Sequence of chain 1.A:
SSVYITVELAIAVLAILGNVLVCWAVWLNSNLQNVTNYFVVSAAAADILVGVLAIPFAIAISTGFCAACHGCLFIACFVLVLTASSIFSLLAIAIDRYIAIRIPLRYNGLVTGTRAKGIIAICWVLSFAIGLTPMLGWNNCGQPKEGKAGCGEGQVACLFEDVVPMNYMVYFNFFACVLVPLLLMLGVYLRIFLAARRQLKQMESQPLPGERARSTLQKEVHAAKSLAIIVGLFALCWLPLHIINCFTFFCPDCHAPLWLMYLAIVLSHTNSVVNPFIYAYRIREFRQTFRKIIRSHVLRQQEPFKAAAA

The protein below binds the small molecule below.
Small molecule (SMILES): CCNC(=O)[C@H]1O[C@@H](n2cnc3c(N)nc(NCCc4ccc(CCC(=O)O)cc4)nc32)[C@H](O)[C@@H]1O

Binding-site contacts:
Ligand atom N6 contacts residue ILE274 of chain 1.A at 3.5 Å.
Ligand atom C10 contacts residue PHE168 of chain 1.A at 3.6 Å (hydrophobic).
Ligand atom O2 contacts residue LEU85 of chain 1.A at 3.4 Å.
Ligand atom C7 contacts residue SER277 of chain 1.A at 3.6 Å.
Ligand atom C21 contacts residue LEU267 of chain 1.A at 3.5 Å (hydrophobic).
Ligand atom C8 contacts residue LEU249 of chain 1.A at 3.7 Å (hydrophobic).
Ligand atom C8 contacts residue MET177 of chain 1.A at 3.6 Å (hydrophobic).
Ligand atom O1 contacts residue TRP246 of chain 1.A at 3.1 Å.
Ligand atom C9 contacts residue PHE168 of chain 1.A at 3.5 Å (hydrophobic).
Ligand atom C22 contacts residue LEU267 of chain 1.A at 3.7 Å (hydrophobic).
Ligand atom O4 contacts residue SER277 of chain 1.A at 2.9 Å (h-bond).
Ligand atom O3 contacts residue VAL84 of chain 1.A at 3.5 Å.
Ligand atom N3 contacts residue MET177 of chain 1.A at 3.6 Å.
Ligand atom O4 contacts residue THR88 of chain 1.A at 3.8 Å.
Ligand atom C2 contacts residue ASN181 of chain 1.A at 3.7 Å.
Ligand atom C8 contacts residue PHE168 of chain 1.A at 3.7 Å (hydrophobic).
Ligand atom C1 contacts residue LEU85 of chain 1.A at 3.7 Å (hydrophobic).
Ligand atom N4 contacts residue MET270 of chain 1.A at 3.7 Å.
Ligand atom O3 contacts residue HIS278 of chain 1.A at 3.0 Å (h-bond).
Ligand atom N3 contacts residue ASN253 of chain 1.A at 3.5 Å (h-bond).
Ligand atom O4 contacts residue TRP246 of chain 1.A at 3.4 Å.
Ligand atom N4 contacts residue ASN253 of chain 1.A at 3.0 Å (h-bond).
Ligand atom O1 contacts residue HIS250 of chain 1.A at 3.0 Å (h-bond).
Ligand atom N1 contacts residue THR88 of chain 1.A at 2.9 Å (h-bond).
Ligand atom C2 contacts residue THR88 of chain 1.A at 3.5 Å.
Ligand atom C1 contacts residue ALA89 of chain 1.A at 3.7 Å (hydrophobic).
Ligand atom C2 contacts residue TRP246 of chain 1.A at 3.6 Å (hydrophobic).
Ligand atom C12 contacts residue PHE168 of chain 1.A at 3.5 Å (hydrophobic).
Ligand atom N1 contacts residue TRP246 of chain 1.A at 3.7 Å.
Ligand atom C1 contacts residue THR88 of chain 1.A at 3.3 Å.
Ligand atom N6 contacts residue PHE168 of chain 1.A at 3.5 Å.
Ligand atom C23 contacts residue PHE168 of chain 1.A at 3.6 Å (hydrophobic).
Ligand atom C3 contacts residue TRP246 of chain 1.A at 3.3 Å (hydrophobic).
Ligand atom N7 contacts residue PHE168 of chain 1.A at 3.5 Å.
Ligand atom N2 contacts residue PHE168 of chain 1.A at 3.5 Å.
Ligand atom C11 contacts residue PHE168 of chain 1.A at 3.6 Å (hydrophobic).
Ligand atom N3 contacts residue PHE168 of chain 1.A at 3.6 Å.
Ligand atom O4 contacts residue HIS278 of chain 1.A at 3.2 Å (h-bond).
Ligand atom N1 contacts residue LEU85 of chain 1.A at 3.6 Å.
Ligand atom N4 contacts residue GLU169 of chain 1.A at 3.4 Å (salt-bridge).